A small-molecule ligand and the protein it binds are described below.
Small molecule (SMILES): CC(=O)N[C@@H]1[C@@H](O)[C@H](O)[C@@H](CO)O[C@H]1O

Sequence of chain 1.A:
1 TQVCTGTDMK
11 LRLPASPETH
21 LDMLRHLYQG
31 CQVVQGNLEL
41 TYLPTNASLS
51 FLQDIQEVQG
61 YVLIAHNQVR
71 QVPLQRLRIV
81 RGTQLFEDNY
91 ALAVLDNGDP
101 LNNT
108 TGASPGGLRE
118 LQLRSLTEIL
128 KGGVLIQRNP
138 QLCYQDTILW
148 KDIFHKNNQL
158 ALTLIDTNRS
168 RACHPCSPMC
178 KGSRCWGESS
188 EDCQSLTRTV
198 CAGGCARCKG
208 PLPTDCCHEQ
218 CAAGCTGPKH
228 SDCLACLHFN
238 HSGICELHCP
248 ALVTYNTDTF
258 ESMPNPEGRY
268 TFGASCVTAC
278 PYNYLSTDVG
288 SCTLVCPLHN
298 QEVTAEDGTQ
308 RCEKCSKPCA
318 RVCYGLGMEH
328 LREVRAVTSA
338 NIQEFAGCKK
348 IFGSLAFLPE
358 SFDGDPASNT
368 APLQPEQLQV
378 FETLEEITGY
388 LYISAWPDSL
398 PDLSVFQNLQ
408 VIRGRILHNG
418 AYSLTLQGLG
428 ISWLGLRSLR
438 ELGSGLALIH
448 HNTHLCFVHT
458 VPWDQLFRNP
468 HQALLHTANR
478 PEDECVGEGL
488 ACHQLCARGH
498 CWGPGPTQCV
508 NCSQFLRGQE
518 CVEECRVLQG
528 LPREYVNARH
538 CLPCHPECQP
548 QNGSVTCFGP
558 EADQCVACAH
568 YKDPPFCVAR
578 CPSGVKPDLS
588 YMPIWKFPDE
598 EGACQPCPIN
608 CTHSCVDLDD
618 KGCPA

Binding-site contacts:
Ligand atom O5 contacts residue ASN46 of chain 1.A at 2.3 Å (h-bond).
Ligand atom C8 contacts residue ASN46 of chain 1.A at 4.0 Å.
Ligand atom C3 contacts residue ASN46 of chain 1.A at 3.8 Å.
Ligand atom C4 contacts residue ASN46 of chain 1.A at 4.2 Å.
Ligand atom C2 contacts residue ASN46 of chain 1.A at 2.5 Å.
Ligand atom C1 contacts residue ASN46 of chain 1.A at 1.4 Å.
Ligand atom C5 contacts residue ASN46 of chain 1.A at 3.6 Å.
Ligand atom C7 contacts residue ASN46 of chain 1.A at 3.7 Å.
Ligand atom N2 contacts residue ASN46 of chain 1.A at 2.9 Å (h-bond).
Ligand atom C1 contacts residue THR45 of chain 1.A at 4.2 Å.